The protein below binds the small molecule below.
Small molecule (SMILES): CC(=O)N[C@H]1[C@H](O[C@H]2[C@H](O)[C@@H](NC(C)=O)CO[C@@H]2CO[C@@H]2O[C@@H](C)[C@@H](O)[C@@H](O)[C@@H]2O)O[C@H](CO)[C@@H](O)[C@@H]1O

Binding-site contacts:
Ligand atom C4 contacts residue HIS104 of chain 4.A at 4.4 Å.
Ligand atom C1 contacts residue ASN154 of chain 4.B at 1.4 Å.
Ligand atom C8 contacts residue HIS104 of chain 4.A at 4.0 Å.
Ligand atom C8 contacts residue ASN154 of chain 4.B at 3.4 Å.
Ligand atom N2 contacts residue ASN154 of chain 4.B at 2.9 Å (h-bond).
Ligand atom O5 contacts residue HIS104 of chain 4.A at 3.0 Å (h-bond).
Ligand atom C5 contacts residue ASN154 of chain 4.B at 3.7 Å.
Ligand atom C7 contacts residue ASN154 of chain 4.B at 3.3 Å.
Ligand atom C5 contacts residue HIS104 of chain 4.A at 3.1 Å.
Ligand atom O5 contacts residue ASN154 of chain 4.B at 2.4 Å (h-bond).
Ligand atom O7 contacts residue ASN154 of chain 4.B at 3.3 Å (h-bond).
Ligand atom C2 contacts residue ASN154 of chain 4.B at 2.4 Å.
Ligand atom C1 contacts residue HIS104 of chain 4.A at 3.2 Å.
Ligand atom C6 contacts residue HIS104 of chain 4.A at 3.2 Å.
Ligand atom C4 contacts residue ASN154 of chain 4.B at 4.2 Å.
Ligand atom C3 contacts residue ASN154 of chain 4.B at 3.8 Å.

Sequence of chain 4.B:
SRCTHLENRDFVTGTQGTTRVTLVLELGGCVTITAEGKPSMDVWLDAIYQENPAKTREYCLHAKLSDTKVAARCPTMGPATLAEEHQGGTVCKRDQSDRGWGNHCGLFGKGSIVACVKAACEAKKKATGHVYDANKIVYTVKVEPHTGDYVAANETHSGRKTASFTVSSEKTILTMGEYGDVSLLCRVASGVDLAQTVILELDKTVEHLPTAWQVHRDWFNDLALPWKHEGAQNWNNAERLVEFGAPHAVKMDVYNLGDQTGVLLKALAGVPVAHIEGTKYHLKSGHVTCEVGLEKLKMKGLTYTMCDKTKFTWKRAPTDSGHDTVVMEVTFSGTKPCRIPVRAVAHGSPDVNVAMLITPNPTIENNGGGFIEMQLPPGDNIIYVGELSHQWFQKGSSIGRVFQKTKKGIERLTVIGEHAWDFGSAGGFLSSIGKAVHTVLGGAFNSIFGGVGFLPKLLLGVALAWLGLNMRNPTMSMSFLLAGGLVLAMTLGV

Sequence of chain 4.A:
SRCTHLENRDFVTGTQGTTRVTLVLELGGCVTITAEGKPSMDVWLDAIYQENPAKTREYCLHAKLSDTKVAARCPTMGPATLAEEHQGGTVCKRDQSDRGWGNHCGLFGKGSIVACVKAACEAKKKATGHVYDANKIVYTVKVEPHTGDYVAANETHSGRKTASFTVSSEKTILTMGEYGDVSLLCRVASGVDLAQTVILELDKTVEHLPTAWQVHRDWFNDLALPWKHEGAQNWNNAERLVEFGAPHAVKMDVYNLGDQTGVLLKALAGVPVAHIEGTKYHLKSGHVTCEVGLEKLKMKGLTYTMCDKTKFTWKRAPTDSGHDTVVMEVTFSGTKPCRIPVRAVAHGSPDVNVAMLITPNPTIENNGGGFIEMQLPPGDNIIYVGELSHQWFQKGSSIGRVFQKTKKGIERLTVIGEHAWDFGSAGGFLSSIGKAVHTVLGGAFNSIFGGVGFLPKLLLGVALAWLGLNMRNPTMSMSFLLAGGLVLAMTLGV